Binding-site contacts:
Ligand atom C14 contacts residue VAL129 of chain 2.B at 4.1 Å (hydrophobic).
Ligand atom C6 contacts residue GLU62 of chain 2.B at 3.6 Å.
Ligand atom C11 contacts residue GLN63 of chain 2.B at 4.4 Å.
Ligand atom C1 contacts residue GLN65 of chain 2.B at 3.6 Å.
Ligand atom C6 contacts residue GLN63 of chain 2.B at 3.9 Å.
Ligand atom C5 contacts residue GLN63 of chain 2.B at 4.4 Å.
Ligand atom C15 contacts residue VAL129 of chain 2.B at 4.3 Å (hydrophobic).
Ligand atom C10 contacts residue GLN63 of chain 2.B at 3.2 Å.
Ligand atom C12 contacts residue SER126 of chain 2.B at 3.8 Å.
Ligand atom C6 contacts residue GLN65 of chain 2.B at 3.5 Å.
Ligand atom N2 contacts residue GLN65 of chain 2.B at 2.8 Å (h-bond).
Ligand atom C10 contacts residue SER126 of chain 2.B at 4.2 Å.
Ligand atom C12 contacts residue GLN63 of chain 2.B at 4.4 Å.
Ligand atom C2 contacts residue GLN63 of chain 2.B at 3.8 Å.
Ligand atom C14 contacts residue GLU62 of chain 2.B at 3.9 Å.
Ligand atom C3 contacts residue GLN63 of chain 2.B at 4.0 Å.
Ligand atom C11 contacts residue GLN65 of chain 2.B at 4.1 Å.
Ligand atom C12 contacts residue LEU66 of chain 2.B at 4.2 Å (hydrophobic).
Ligand atom C1 contacts residue GLN63 of chain 2.B at 3.7 Å.
Ligand atom N2 contacts residue GLN63 of chain 2.B at 3.7 Å.
Ligand atom C10 contacts residue GLN65 of chain 2.B at 3.8 Å.
Ligand atom C13 contacts residue PRO123 of chain 2.B at 3.8 Å (hydrophobic).
Ligand atom C5 contacts residue GLU62 of chain 2.B at 3.7 Å.
Ligand atom C13 contacts residue LEU66 of chain 2.B at 3.9 Å (hydrophobic).
Ligand atom C12 contacts residue PRO123 of chain 2.B at 4.1 Å (hydrophobic).

Sequence of chain 2.B:
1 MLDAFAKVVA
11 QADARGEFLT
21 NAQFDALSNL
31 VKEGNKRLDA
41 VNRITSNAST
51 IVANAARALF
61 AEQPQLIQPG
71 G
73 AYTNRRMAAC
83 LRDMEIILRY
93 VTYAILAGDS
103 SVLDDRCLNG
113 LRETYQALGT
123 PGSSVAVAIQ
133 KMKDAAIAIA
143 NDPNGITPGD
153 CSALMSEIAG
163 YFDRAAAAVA

This protein binds this small molecule.
Small molecule (SMILES): CCCCNc1ccc(C(=O)OCCN(C)C)cc1